Sequence of chain 3.A:
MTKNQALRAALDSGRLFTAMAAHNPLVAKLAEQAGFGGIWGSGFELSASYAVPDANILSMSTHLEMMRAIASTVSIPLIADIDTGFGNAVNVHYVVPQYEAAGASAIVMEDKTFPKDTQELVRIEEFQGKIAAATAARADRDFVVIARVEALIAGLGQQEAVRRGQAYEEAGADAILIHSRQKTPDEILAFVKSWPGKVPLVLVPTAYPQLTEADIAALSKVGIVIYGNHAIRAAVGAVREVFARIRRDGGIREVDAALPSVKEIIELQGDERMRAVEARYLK

Binding-site contacts:
Ligand atom O2 contacts residue ARG155 of chain 3.A at 2.7 Å (salt-bridge).
Ligand atom O2' contacts residue ASP54 of chain 3.A at 4.1 Å.
Ligand atom P contacts residue ARG155 of chain 3.A at 3.9 Å.
Ligand atom O1 contacts residue MG1 of chain 3.C at 4.1 Å.
Ligand atom O2' contacts residue ASP81 of chain 3.A at 2.9 Å (salt-bridge).
Ligand atom O1P contacts residue MG1 of chain 3.C at 4.2 Å.
Ligand atom O2 contacts residue MG1 of chain 3.C at 2.1 Å.
Ligand atom P contacts residue HIS186 of chain 3.A at 3.8 Å.
Ligand atom C2 contacts residue MG1 of chain 3.C at 2.9 Å.
Ligand atom C3 contacts residue MG1 of chain 3.C at 4.1 Å.
Ligand atom O1 contacts residue SER42 of chain 3.A at 2.6 Å (h-bond).
Ligand atom O1P contacts residue ARG155 of chain 3.A at 3.0 Å (salt-bridge).
Ligand atom C2 contacts residue ASP81 of chain 3.A at 3.9 Å.
Ligand atom O3P contacts residue ARG188 of chain 3.A at 2.8 Å (salt-bridge).
Ligand atom O2' contacts residue GLY43 of chain 3.A at 3.2 Å (h-bond).
Ligand atom O2' contacts residue PHE44 of chain 3.A at 2.9 Å (h-bond).
Ligand atom O2' contacts residue MG1 of chain 3.C at 2.1 Å.
Ligand atom C1 contacts residue TRP40 of chain 3.A at 3.6 Å (hydrophobic).
Ligand atom O1 contacts residue PHE44 of chain 3.A at 3.8 Å.
Ligand atom O2 contacts residue ASP81 of chain 3.A at 3.2 Å (salt-bridge).
Ligand atom P contacts residue ARG188 of chain 3.A at 3.7 Å.
Ligand atom C1 contacts residue ASP81 of chain 3.A at 3.5 Å.
Ligand atom O1 contacts residue GLY235 of chain 3.A at 3.4 Å (h-bond).
Ligand atom C1 contacts residue SER42 of chain 3.A at 3.3 Å.
Ligand atom C1 contacts residue MG1 of chain 3.C at 2.8 Å.
Ligand atom O2 contacts residue TRP40 of chain 3.A at 3.6 Å.
Ligand atom O1P contacts residue HIS186 of chain 3.A at 4.0 Å.
Ligand atom C2 contacts residue TRP40 of chain 3.A at 3.6 Å (hydrophobic).
Ligand atom C2 contacts residue ARG155 of chain 3.A at 3.5 Å.
Ligand atom C3 contacts residue TRP40 of chain 3.A at 4.2 Å (hydrophobic).
Ligand atom O2P contacts residue PHE44 of chain 3.A at 3.6 Å.
Ligand atom C3 contacts residue HIS186 of chain 3.A at 4.2 Å.
Ligand atom O2' contacts residue TRP40 of chain 3.A at 4.2 Å.
Ligand atom O1 contacts residue TRP40 of chain 3.A at 2.9 Å (h-bond).
Ligand atom O2' contacts residue SER42 of chain 3.A at 3.3 Å (h-bond).
Ligand atom C3 contacts residue ARG155 of chain 3.A at 3.4 Å.
Ligand atom C1 contacts residue PHE44 of chain 3.A at 3.7 Å (hydrophobic).
Ligand atom O3P contacts residue HIS186 of chain 3.A at 2.8 Å (h-bond).
Ligand atom C1 contacts residue GLY43 of chain 3.A at 4.1 Å.
Ligand atom O1P contacts residue ARG188 of chain 3.A at 3.2 Å (salt-bridge).

The small molecule below binds the protein below.
Small molecule (SMILES): O=C(O)C(=O)CP(=O)(O)O